This protein binds this small molecule.
Small molecule (SMILES): Cc1ncc(C)n2nc(CCc3nc(N4CC[C@H](C)C4)nn3C)nc12

Binding-site contacts:
Ligand atom C5 contacts residue PHE283 of chain 1.A at 3.7 Å (hydrophobic).
Ligand atom N18 contacts residue GLY279 of chain 1.A at 3.5 Å.
Ligand atom C2 contacts residue PHE283 of chain 1.A at 3.5 Å (hydrophobic).
Ligand atom C4 contacts residue PHE283 of chain 1.A at 3.5 Å (hydrophobic).
Ligand atom C14 contacts residue GLY279 of chain 1.A at 3.5 Å.
Ligand atom N20 contacts residue GLY279 of chain 1.A at 3.4 Å.
Ligand atom N15 contacts residue MET267 of chain 1.A at 3.8 Å.
Ligand atom C10 contacts residue VAL232 of chain 1.A at 3.7 Å (hydrophobic).
Ligand atom C24 contacts residue TYR247 of chain 1.A at 3.6 Å (hydrophobic).
Ligand atom N16 contacts residue MET267 of chain 1.A at 3.8 Å.
Ligand atom C25 contacts residue PRO266 of chain 1.A at 3.7 Å (hydrophobic).
Ligand atom C13 contacts residue TYR247 of chain 1.A at 3.0 Å (hydrophobic).
Ligand atom N1 contacts residue PHE283 of chain 1.A at 3.6 Å.
Ligand atom C23 contacts residue GLU275 of chain 1.A at 3.5 Å.
Ligand atom N18 contacts residue MET267 of chain 1.A at 3.8 Å.
Ligand atom N18 contacts residue TYR247 of chain 1.A at 2.5 Å (h-bond).
Ligand atom C8 contacts residue GLN280 of chain 1.A at 3.6 Å.
Ligand atom N6 contacts residue PHE283 of chain 1.A at 3.5 Å.
Ligand atom C12 contacts residue MET267 of chain 1.A at 3.7 Å (hydrophobic).
Ligand atom C4 contacts residue ILE246 of chain 1.A at 3.7 Å (hydrophobic).
Ligand atom N7 contacts residue PHE283 of chain 1.A at 3.6 Å.
Ligand atom C17 contacts residue GLY279 of chain 1.A at 3.4 Å.
Ligand atom C3 contacts residue PHE283 of chain 1.A at 3.4 Å (hydrophobic).
Ligand atom N15 contacts residue GLY279 of chain 1.A at 3.6 Å.
Ligand atom C17 contacts residue TYR247 of chain 1.A at 3.6 Å (hydrophobic).
Ligand atom C14 contacts residue MET267 of chain 1.A at 3.7 Å (hydrophobic).
Ligand atom C25 contacts residue GLU275 of chain 1.A at 3.3 Å.
Ligand atom N9 contacts residue GLN280 of chain 1.A at 2.8 Å (h-bond).
Ligand atom C12 contacts residue TYR247 of chain 1.A at 3.4 Å (hydrophobic).
Ligand atom C21 contacts residue PRO266 of chain 1.A at 3.7 Å (hydrophobic).
Ligand atom C10 contacts residue ILE246 of chain 1.A at 3.7 Å (hydrophobic).
Ligand atom N16 contacts residue GLY279 of chain 1.A at 3.8 Å.
Ligand atom C13 contacts residue GLN280 of chain 1.A at 3.4 Å.
Ligand atom C19 contacts residue MET267 of chain 1.A at 3.6 Å (hydrophobic).
Ligand atom C10 contacts residue GLN280 of chain 1.A at 3.6 Å.
Ligand atom C22 contacts residue PRO266 of chain 1.A at 3.6 Å (hydrophobic).
Ligand atom C21 contacts residue MET267 of chain 1.A at 3.5 Å (hydrophobic).
Ligand atom C14 contacts residue TYR247 of chain 1.A at 3.2 Å (hydrophobic).
Ligand atom N7 contacts residue PHE250 of chain 1.A at 3.6 Å.
Ligand atom C13 contacts residue GLY279 of chain 1.A at 3.8 Å.

Sequence of chain 1.A:
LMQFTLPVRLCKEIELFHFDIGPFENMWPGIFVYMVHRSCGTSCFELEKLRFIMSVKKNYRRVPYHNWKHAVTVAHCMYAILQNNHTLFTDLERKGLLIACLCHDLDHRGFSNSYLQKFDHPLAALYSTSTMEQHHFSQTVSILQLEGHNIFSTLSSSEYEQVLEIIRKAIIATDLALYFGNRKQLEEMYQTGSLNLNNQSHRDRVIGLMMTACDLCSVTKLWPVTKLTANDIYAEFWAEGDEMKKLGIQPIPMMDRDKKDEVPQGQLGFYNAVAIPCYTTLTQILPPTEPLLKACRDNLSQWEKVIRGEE